The small molecule below binds the protein below.
Small molecule (SMILES): Nc1ccn([C@@H]2O[C@H](CO[P](=O)(O)O[C@H]3[C@@H](O)[C@H](n4ccc(N)nc4=O)O[C@@H]3CO[P](=O)(O)O[C@H]3[C@@H](O)[C@H](n4ccc(N)nc4=O)O[C@@H]3CO)[C@@H](O)[C@H]2O)c(=O)n1

Binding-site contacts:
Ligand atom C1' contacts residue ARG12 of chain 5.D at 3.9 Å.
Ligand atom C4' contacts residue ARG12 of chain 5.D at 3.6 Å.
Ligand atom OP1 contacts residue VAL14 of chain 5.D at 3.4 Å.
Ligand atom O2 contacts residue ARG12 of chain 5.D at 3.6 Å.
Ligand atom O2' contacts residue ASP11 of chain 5.D at 3.5 Å.
Ligand atom O3' contacts residue THR13 of chain 5.D at 4.4 Å.
Ligand atom O5' contacts residue TYR111 of chain 5.D at 4.4 Å.
Ligand atom OP1 contacts residue TYR111 of chain 5.D at 3.6 Å (h-bond).
Ligand atom O2' contacts residue TYR111 of chain 5.D at 4.3 Å.
Ligand atom O5' contacts residue ARG12 of chain 5.D at 4.1 Å.
Ligand atom C5' contacts residue ARG12 of chain 5.D at 4.3 Å.
Ligand atom O2' contacts residue ARG12 of chain 5.D at 3.6 Å.
Ligand atom C2 contacts residue ARG12 of chain 5.D at 4.5 Å.
Ligand atom P contacts residue TYR111 of chain 5.D at 4.5 Å.
Ligand atom O4' contacts residue ARG12 of chain 5.D at 4.0 Å.
Ligand atom O2' contacts residue VAL14 of chain 5.D at 4.3 Å.
Ligand atom O2' contacts residue THR13 of chain 5.D at 3.7 Å.

Sequence of chain 5.D:
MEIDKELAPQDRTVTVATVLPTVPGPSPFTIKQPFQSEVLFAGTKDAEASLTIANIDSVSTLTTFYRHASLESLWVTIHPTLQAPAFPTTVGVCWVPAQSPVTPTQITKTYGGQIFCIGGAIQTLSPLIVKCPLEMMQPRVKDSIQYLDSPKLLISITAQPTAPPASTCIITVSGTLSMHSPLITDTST